Sequence of chain 1.A:
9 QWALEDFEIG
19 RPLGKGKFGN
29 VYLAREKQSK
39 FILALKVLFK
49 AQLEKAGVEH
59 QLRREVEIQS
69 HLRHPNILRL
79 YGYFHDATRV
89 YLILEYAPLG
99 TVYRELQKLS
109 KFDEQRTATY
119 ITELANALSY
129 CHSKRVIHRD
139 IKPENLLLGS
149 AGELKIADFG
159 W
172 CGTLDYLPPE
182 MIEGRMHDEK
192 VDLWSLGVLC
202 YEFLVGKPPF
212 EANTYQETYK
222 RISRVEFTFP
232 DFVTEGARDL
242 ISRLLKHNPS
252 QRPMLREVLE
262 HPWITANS

The protein below binds the small molecule below.
Small molecule (SMILES): O=C(Nc1c[nH]nc1-c1nc2cc(CN3CCOCC3)ccc2[nH]1)NC1CC1

Binding-site contacts:
Ligand atom C17 contacts residue PRO96 of chain 1.A at 3.9 Å (hydrophobic).
Ligand atom C13 contacts residue ALA42 of chain 1.A at 4.1 Å (hydrophobic).
Ligand atom O1 contacts residue LYS44 of chain 1.A at 4.2 Å.
Ligand atom N10 contacts residue ALA95 of chain 1.A at 3.9 Å.
Ligand atom C9 contacts residue ALA42 of chain 1.A at 3.3 Å (hydrophobic).
Ligand atom N12 contacts residue ALA42 of chain 1.A at 3.8 Å.
Ligand atom C29 contacts residue LEU21 of chain 1.A at 4.0 Å (hydrophobic).
Ligand atom C18 contacts residue PRO96 of chain 1.A at 4.0 Å (hydrophobic).
Ligand atom N12 contacts residue ALA95 of chain 1.A at 3.2 Å (h-bond).
Ligand atom C9 contacts residue GLU93 of chain 1.A at 3.7 Å.
Ligand atom C18 contacts residue GLY98 of chain 1.A at 3.5 Å.
Ligand atom N15 contacts residue LEU21 of chain 1.A at 4.1 Å.
Ligand atom C14 contacts residue LEU21 of chain 1.A at 3.8 Å (hydrophobic).
Ligand atom N12 contacts residue TYR94 of chain 1.A at 4.0 Å.
Ligand atom C8 contacts residue ALA42 of chain 1.A at 3.9 Å (hydrophobic).
Ligand atom C17 contacts residue ALA95 of chain 1.A at 2.9 Å (hydrophobic).
Ligand atom C13 contacts residue LEU21 of chain 1.A at 4.1 Å (hydrophobic).
Ligand atom C5 contacts residue GLY22 of chain 1.A at 4.0 Å.
Ligand atom N10 contacts residue GLU93 of chain 1.A at 2.7 Å (salt-bridge).
Ligand atom C19 contacts residue GLY98 of chain 1.A at 3.9 Å.
Ligand atom N15 contacts residue ALA95 of chain 1.A at 3.1 Å (h-bond).
Ligand atom C8 contacts residue LEU145 of chain 1.A at 4.0 Å (hydrophobic).
Ligand atom N30 contacts residue LEU21 of chain 1.A at 3.6 Å.
Ligand atom N12 contacts residue GLU93 of chain 1.A at 3.7 Å.
Ligand atom C16 contacts residue ALA95 of chain 1.A at 3.2 Å (hydrophobic).
Ligand atom C27 contacts residue LEU21 of chain 1.A at 3.4 Å (hydrophobic).
Ligand atom N10 contacts residue ALA42 of chain 1.A at 3.3 Å.
Ligand atom N3 contacts residue VAL29 of chain 1.A at 3.7 Å.
Ligand atom N10 contacts residue TYR94 of chain 1.A at 4.0 Å.
Ligand atom C16 contacts residue GLY98 of chain 1.A at 3.8 Å.
Ligand atom C26 contacts residue PRO20 of chain 1.A at 3.8 Å (hydrophobic).
Ligand atom C18 contacts residue ALA95 of chain 1.A at 4.0 Å (hydrophobic).
Ligand atom C28 contacts residue LEU21 of chain 1.A at 3.7 Å (hydrophobic).
Ligand atom C9 contacts residue LEU145 of chain 1.A at 3.7 Å (hydrophobic).
Ligand atom C6 contacts residue LEU21 of chain 1.A at 4.0 Å (hydrophobic).
Ligand atom C4 contacts residue VAL29 of chain 1.A at 3.6 Å (hydrophobic).
Ligand atom N10 contacts residue LEU145 of chain 1.A at 3.8 Å.
Ligand atom N12 contacts residue LEU145 of chain 1.A at 4.1 Å.
Ligand atom O25 contacts residue ARG19 of chain 1.A at 4.0 Å.
Ligand atom C17 contacts residue GLY98 of chain 1.A at 3.4 Å.